The small molecule below binds the protein below.
Small molecule (SMILES): Nc1ncnc2c1ncn2[C@H]1C[C@H](O)[C@@H](COP(=O)(O)O)O1

Binding-site contacts:
Ligand atom O5' contacts residue PRO630 of chain 1.R at 3.9 Å.
Ligand atom C5 contacts residue SER631 of chain 1.R at 3.9 Å.
Ligand atom C2 contacts residue PRO630 of chain 1.R at 3.5 Å (hydrophobic).
Ligand atom N6 contacts residue SER631 of chain 1.R at 4.2 Å.
Ligand atom N3 contacts residue PRO630 of chain 1.R at 3.3 Å.
Ligand atom N1 contacts residue PRO419 of chain 1.R at 4.4 Å.
Ligand atom N9 contacts residue PRO630 of chain 1.R at 4.0 Å.
Ligand atom C4 contacts residue PRO630 of chain 1.R at 3.6 Å (hydrophobic).
Ligand atom O4' contacts residue PRO630 of chain 1.R at 3.4 Å.
Ligand atom N7 contacts residue PRO419 of chain 1.R at 4.0 Å.
Ligand atom O1P contacts residue LYS640 of chain 1.R at 4.4 Å.
Ligand atom N7 contacts residue SER631 of chain 1.R at 3.3 Å.
Ligand atom C5 contacts residue PRO419 of chain 1.R at 4.0 Å (hydrophobic).
Ligand atom N9 contacts residue HIS629 of chain 1.R at 4.3 Å.
Ligand atom C6 contacts residue GLY638 of chain 1.R at 3.9 Å.
Ligand atom C1' contacts residue PRO630 of chain 1.R at 4.0 Å (hydrophobic).
Ligand atom O1P contacts residue PRO630 of chain 1.R at 4.3 Å.
Ligand atom N6 contacts residue VAL418 of chain 1.R at 3.5 Å.
Ligand atom C8 contacts residue PRO419 of chain 1.R at 4.4 Å (hydrophobic).
Ligand atom C6 contacts residue PRO419 of chain 1.R at 4.1 Å (hydrophobic).
Ligand atom N6 contacts residue PHE637 of chain 1.R at 4.0 Å.
Ligand atom C4 contacts residue PRO419 of chain 1.R at 4.4 Å (hydrophobic).
Ligand atom N1 contacts residue PRO630 of chain 1.R at 4.0 Å.
Ligand atom N6 contacts residue PRO419 of chain 1.R at 4.5 Å.
Ligand atom C6 contacts residue PRO630 of chain 1.R at 4.3 Å (hydrophobic).
Ligand atom C1' contacts residue HIS629 of chain 1.R at 3.8 Å.
Ligand atom C2' contacts residue HIS629 of chain 1.R at 4.5 Å.
Ligand atom N6 contacts residue GLY638 of chain 1.R at 3.0 Å (h-bond).
Ligand atom C4 contacts residue SER631 of chain 1.R at 4.4 Å.
Ligand atom C6 contacts residue SER631 of chain 1.R at 4.3 Å.
Ligand atom P contacts residue HIS627 of chain 1.R at 4.0 Å.
Ligand atom N1 contacts residue GLY638 of chain 1.R at 3.5 Å (h-bond).
Ligand atom P contacts residue PRO630 of chain 1.R at 4.5 Å.
Ligand atom C5 contacts residue PRO630 of chain 1.R at 4.1 Å (hydrophobic).
Ligand atom N1 contacts residue VAL418 of chain 1.R at 4.1 Å.
Ligand atom C6 contacts residue VAL418 of chain 1.R at 4.0 Å (hydrophobic).
Ligand atom C8 contacts residue HIS629 of chain 1.R at 3.6 Å.
Ligand atom C8 contacts residue SER631 of chain 1.R at 3.8 Å.
Ligand atom O4' contacts residue HIS629 of chain 1.R at 4.2 Å.
Ligand atom N7 contacts residue HIS629 of chain 1.R at 4.3 Å.

Sequence of chain 1.R:
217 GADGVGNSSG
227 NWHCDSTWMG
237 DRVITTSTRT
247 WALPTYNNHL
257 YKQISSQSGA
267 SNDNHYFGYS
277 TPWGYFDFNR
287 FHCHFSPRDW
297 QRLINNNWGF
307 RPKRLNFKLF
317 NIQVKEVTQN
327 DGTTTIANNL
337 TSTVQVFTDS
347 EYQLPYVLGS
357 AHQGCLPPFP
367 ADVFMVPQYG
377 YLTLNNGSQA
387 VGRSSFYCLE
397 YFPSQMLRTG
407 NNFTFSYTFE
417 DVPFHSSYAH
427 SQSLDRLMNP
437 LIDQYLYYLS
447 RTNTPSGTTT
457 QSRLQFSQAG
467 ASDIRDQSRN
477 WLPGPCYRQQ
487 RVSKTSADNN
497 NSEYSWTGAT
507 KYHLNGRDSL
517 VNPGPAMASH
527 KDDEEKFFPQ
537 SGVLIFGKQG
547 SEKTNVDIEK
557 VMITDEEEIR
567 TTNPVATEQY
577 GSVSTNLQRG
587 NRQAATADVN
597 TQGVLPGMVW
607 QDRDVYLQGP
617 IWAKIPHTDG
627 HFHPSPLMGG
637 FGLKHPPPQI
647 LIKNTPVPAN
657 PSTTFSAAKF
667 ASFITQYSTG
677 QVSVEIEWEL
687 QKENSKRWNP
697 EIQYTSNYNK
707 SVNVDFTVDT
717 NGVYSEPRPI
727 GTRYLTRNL